Sequence of chain 1.I:
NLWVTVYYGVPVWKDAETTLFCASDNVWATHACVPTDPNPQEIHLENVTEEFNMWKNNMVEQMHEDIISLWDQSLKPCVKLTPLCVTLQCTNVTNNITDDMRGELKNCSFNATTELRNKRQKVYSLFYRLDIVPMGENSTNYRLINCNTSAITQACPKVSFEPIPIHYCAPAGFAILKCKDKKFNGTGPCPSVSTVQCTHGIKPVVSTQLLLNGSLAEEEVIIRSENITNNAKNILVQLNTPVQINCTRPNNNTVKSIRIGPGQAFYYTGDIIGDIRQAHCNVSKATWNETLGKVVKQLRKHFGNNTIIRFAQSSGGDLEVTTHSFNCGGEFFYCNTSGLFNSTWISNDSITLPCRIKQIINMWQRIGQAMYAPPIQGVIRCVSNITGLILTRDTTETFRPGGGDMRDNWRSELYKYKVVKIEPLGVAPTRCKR

A small-molecule ligand and the protein it binds are described below.
Small molecule (SMILES): CC(=O)N[C@@H]1[C@@H](O)[C@H](O)[C@@H](CO)O[C@H]1O

Binding-site contacts:
Ligand atom N2 contacts residue ASN103 of chain 1.I at 3.0 Å (h-bond).
Ligand atom C1 contacts residue LYS117 of chain 1.I at 4.4 Å.
Ligand atom O5 contacts residue GLY114 of chain 1.I at 4.2 Å.
Ligand atom C1 contacts residue ASN103 of chain 1.I at 1.5 Å.
Ligand atom O7 contacts residue ASN103 of chain 1.I at 3.2 Å (h-bond).
Ligand atom C6 contacts residue GLY114 of chain 1.I at 3.9 Å.
Ligand atom C2 contacts residue ASN103 of chain 1.I at 2.5 Å.
Ligand atom O6 contacts residue ARG113 of chain 1.I at 3.0 Å (salt-bridge).
Ligand atom C3 contacts residue ASN103 of chain 1.I at 3.9 Å.
Ligand atom C6 contacts residue ARG113 of chain 1.I at 3.7 Å.
Ligand atom C4 contacts residue ASN103 of chain 1.I at 4.4 Å.
Ligand atom C8 contacts residue ASN103 of chain 1.I at 4.4 Å.
Ligand atom O5 contacts residue LYS117 of chain 1.I at 4.3 Å.
Ligand atom C5 contacts residue ASN103 of chain 1.I at 3.8 Å.
Ligand atom O5 contacts residue ASN103 of chain 1.I at 2.5 Å (h-bond).
Ligand atom O6 contacts residue GLY114 of chain 1.I at 3.7 Å.
Ligand atom C7 contacts residue ASN103 of chain 1.I at 3.3 Å.